Binding-site contacts:
Ligand atom C1 contacts residue TRP375 of chain 1.D at 4.0 Å (hydrophobic).
Ligand atom C4 contacts residue ASN259 of chain 1.D at 3.9 Å.
Ligand atom O4 contacts residue ARG251 of chain 1.D at 3.5 Å (salt-bridge).
Ligand atom C3 contacts residue ASN259 of chain 1.D at 3.5 Å.
Ligand atom O2 contacts residue TYR380 of chain 1.D at 3.5 Å.
Ligand atom O1 contacts residue ASP338 of chain 1.D at 3.6 Å (salt-bridge).
Ligand atom C4 contacts residue GLN175 of chain 1.D at 4.0 Å.
Ligand atom O5 contacts residue ARG392 of chain 1.D at 3.4 Å (salt-bridge).
Ligand atom O1 contacts residue ARG392 of chain 1.D at 2.9 Å (salt-bridge).
Ligand atom C5 contacts residue TRP375 of chain 1.D at 3.6 Å (hydrophobic).
Ligand atom C3 contacts residue TRP375 of chain 1.D at 4.0 Å (hydrophobic).
Ligand atom O3 contacts residue HIS228 of chain 1.D at 2.9 Å (h-bond).
Ligand atom C2 contacts residue ALA258 of chain 1.D at 3.5 Å (hydrophobic).
Ligand atom C2 contacts residue ASN259 of chain 1.D at 3.5 Å.
Ligand atom O4 contacts residue ASN259 of chain 1.D at 3.4 Å (h-bond).
Ligand atom C5 contacts residue ASN259 of chain 1.D at 4.1 Å.
Ligand atom C1 contacts residue ASP338 of chain 1.D at 4.0 Å.
Ligand atom C3 contacts residue HIS228 of chain 1.D at 3.9 Å.
Ligand atom O3 contacts residue GLU217 of chain 1.D at 2.8 Å (salt-bridge).
Ligand atom C1 contacts residue ARG392 of chain 1.D at 3.8 Å.
Ligand atom O3 contacts residue ASP214 of chain 1.D at 3.0 Å (salt-bridge).
Ligand atom O6 contacts residue TRP375 of chain 1.D at 3.4 Å.
Ligand atom O4 contacts residue TRP375 of chain 1.D at 3.6 Å.
Ligand atom O3 contacts residue ARG251 of chain 1.D at 3.2 Å (salt-bridge).
Ligand atom O5 contacts residue ARG251 of chain 1.D at 3.0 Å (salt-bridge).
Ligand atom O4 contacts residue GLU217 of chain 1.D at 2.7 Å (salt-bridge).
Ligand atom C4 contacts residue TRP375 of chain 1.D at 4.0 Å (hydrophobic).
Ligand atom O6 contacts residue ARG392 of chain 1.D at 3.1 Å (salt-bridge).
Ligand atom C3 contacts residue GLU217 of chain 1.D at 3.3 Å.
Ligand atom C1 contacts residue ARG251 of chain 1.D at 3.8 Å.
Ligand atom O2 contacts residue THR226 of chain 1.D at 3.7 Å.
Ligand atom C3 contacts residue ARG251 of chain 1.D at 3.7 Å.
Ligand atom C4 contacts residue GLU217 of chain 1.D at 3.9 Å.
Ligand atom O6 contacts residue TRP366 of chain 1.D at 3.2 Å.
Ligand atom C5 contacts residue ARG251 of chain 1.D at 4.1 Å.
Ligand atom C2 contacts residue TYR380 of chain 1.D at 3.9 Å (hydrophobic).
Ligand atom O2 contacts residue ASN259 of chain 1.D at 2.7 Å (h-bond).
Ligand atom C2 contacts residue HIS228 of chain 1.D at 3.7 Å.
Ligand atom C6 contacts residue TRP375 of chain 1.D at 3.9 Å (hydrophobic).
Ligand atom O2 contacts residue HIS228 of chain 1.D at 3.8 Å.

A protein and the small-molecule ligand that binds it are described below.
Small molecule (SMILES): OC[C@H]1O[C@@H](O[C@H]2[C@H](O)[C@@H](O)[C@H](O)O[C@@H]2CO)[C@H](O)[C@@H](O)[C@@H]1O

Sequence of chain 1.D:
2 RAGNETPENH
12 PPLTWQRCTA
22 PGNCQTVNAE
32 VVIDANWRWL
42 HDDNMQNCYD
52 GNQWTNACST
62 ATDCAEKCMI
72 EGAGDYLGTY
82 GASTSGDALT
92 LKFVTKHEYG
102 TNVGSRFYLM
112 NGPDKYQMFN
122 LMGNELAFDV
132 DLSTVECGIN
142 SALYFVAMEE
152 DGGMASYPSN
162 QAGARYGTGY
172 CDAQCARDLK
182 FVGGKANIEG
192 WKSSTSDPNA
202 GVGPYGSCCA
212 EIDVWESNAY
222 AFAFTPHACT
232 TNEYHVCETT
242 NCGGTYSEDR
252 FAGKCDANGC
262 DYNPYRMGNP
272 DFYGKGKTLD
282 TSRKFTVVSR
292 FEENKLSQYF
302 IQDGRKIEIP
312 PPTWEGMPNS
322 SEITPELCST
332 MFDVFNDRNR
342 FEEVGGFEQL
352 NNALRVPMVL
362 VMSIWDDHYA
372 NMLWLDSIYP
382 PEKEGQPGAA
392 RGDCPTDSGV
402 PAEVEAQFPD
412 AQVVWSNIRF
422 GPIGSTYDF